This small molecule binds to this protein.
Small molecule (SMILES): Cc1cc(F)cc(C)c1Oc1ccc(C(C)(C)O)cc1-c1cn(C)c(=O)cc1NCC(=O)NC1CCC(O)CC1

Sequence of chain 1.B:
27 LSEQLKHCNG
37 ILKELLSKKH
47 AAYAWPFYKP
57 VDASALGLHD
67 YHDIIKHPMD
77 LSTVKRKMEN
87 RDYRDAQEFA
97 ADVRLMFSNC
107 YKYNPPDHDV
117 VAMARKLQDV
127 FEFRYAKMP

Binding-site contacts:
Ligand atom N contacts residue LEU62 of chain 1.B at 3.6 Å.
Ligand atom CAA contacts residue LEU62 of chain 1.B at 3.8 Å (hydrophobic).
Ligand atom FAT contacts residue ASP115 of chain 1.B at 3.8 Å.
Ligand atom CAB contacts residue LEU62 of chain 1.B at 4.0 Å (hydrophobic).
Ligand atom CAF contacts residue LEU62 of chain 1.B at 3.7 Å (hydrophobic).
Ligand atom CA contacts residue ASN110 of chain 1.B at 3.7 Å.
Ligand atom C contacts residue LEU64 of chain 1.B at 3.8 Å (hydrophobic).
Ligand atom O contacts residue LEU64 of chain 1.B at 3.9 Å.
Ligand atom CAR contacts residue MET119 of chain 1.B at 3.6 Å (hydrophobic).
Ligand atom CAW contacts residue VAL116 of chain 1.B at 4.0 Å (hydrophobic).
Ligand atom CBM contacts residue HIS114 of chain 1.B at 3.7 Å.
Ligand atom CBC contacts residue PHE53 of chain 1.B at 3.5 Å (hydrophobic).
Ligand atom CAW contacts residue ASN110 of chain 1.B at 3.3 Å.
Ligand atom CAP contacts residue HIS114 of chain 1.B at 3.9 Å.
Ligand atom CBC contacts residue PRO52 of chain 1.B at 3.7 Å (hydrophobic).
Ligand atom CA contacts residue LEU64 of chain 1.B at 3.7 Å (hydrophobic).
Ligand atom CAR contacts residue PRO52 of chain 1.B at 3.6 Å (hydrophobic).
Ligand atom OBA contacts residue CYS106 of chain 1.B at 3.5 Å (h-bond).
Ligand atom NAY contacts residue VAL116 of chain 1.B at 3.7 Å.
Ligand atom OBA contacts residue ASN110 of chain 1.B at 2.5 Å (h-bond).
Ligand atom CBC contacts residue VAL57 of chain 1.B at 3.4 Å (hydrophobic).
Ligand atom CAR contacts residue TRP51 of chain 1.B at 3.6 Å (hydrophobic).
Ligand atom CAX contacts residue VAL57 of chain 1.B at 4.0 Å (hydrophobic).
Ligand atom CAR contacts residue VAL116 of chain 1.B at 3.5 Å (hydrophobic).
Ligand atom CAZ contacts residue PRO52 of chain 1.B at 3.9 Å (hydrophobic).
Ligand atom OAK contacts residue PRO56 of chain 1.B at 3.6 Å.
Ligand atom CAL contacts residue HIS114 of chain 1.B at 3.9 Å.
Ligand atom O contacts residue LEU62 of chain 1.B at 3.3 Å.
Ligand atom CAS contacts residue HIS114 of chain 1.B at 4.0 Å.
Ligand atom CAZ contacts residue VAL116 of chain 1.B at 3.8 Å (hydrophobic).
Ligand atom OAK contacts residue VAL57 of chain 1.B at 3.5 Å.
Ligand atom NAY contacts residue VAL57 of chain 1.B at 3.3 Å.
Ligand atom CAQ contacts residue HIS114 of chain 1.B at 3.8 Å.
Ligand atom CAN contacts residue MET119 of chain 1.B at 3.9 Å (hydrophobic).
Ligand atom OAK contacts residue ASP58 of chain 1.B at 3.2 Å (salt-bridge).
Ligand atom CAZ contacts residue VAL57 of chain 1.B at 3.5 Å (hydrophobic).
Ligand atom CAX contacts residue ASN110 of chain 1.B at 3.2 Å.
Ligand atom CAE contacts residue LEU62 of chain 1.B at 3.9 Å (hydrophobic).
Ligand atom CAI contacts residue ASP58 of chain 1.B at 3.6 Å.
Ligand atom CAM contacts residue TRP51 of chain 1.B at 4.0 Å (hydrophobic).